Binding-site contacts:
Ligand atom O1 contacts residue THR84 of chain 1.B at 2.9 Å.
Ligand atom C3 contacts residue LEU125 of chain 1.B at 3.8 Å (hydrophobic).
Ligand atom C17 contacts residue ARG79 of chain 1.B at 3.9 Å.
Ligand atom O1 contacts residue TYR268 of chain 1.B at 3.5 Å (h-bond).
Ligand atom C19 contacts residue VAL136 of chain 1.B at 3.8 Å (hydrophobic).
Ligand atom O3 contacts residue THR83 of chain 1.B at 3.4 Å.
Ligand atom C2 contacts residue ILE159 of chain 1.B at 3.5 Å (hydrophobic).
Ligand atom O4 contacts residue VAL143 of chain 1.B at 3.9 Å.
Ligand atom O2 contacts residue HIS244 of chain 1.B at 2.5 Å (h-bond).
Ligand atom C6 contacts residue CYS80 of chain 1.B at 3.7 Å (hydrophobic).
Ligand atom C26 contacts residue VAL76 of chain 1.B at 3.8 Å (hydrophobic).
Ligand atom C12 contacts residue THR84 of chain 1.B at 3.9 Å.
Ligand atom C16 contacts residue CYS80 of chain 1.B at 3.8 Å (hydrophobic).
Ligand atom O2 contacts residue HIS118 of chain 1.B at 3.2 Å (h-bond).
Ligand atom C12 contacts residue HIS118 of chain 1.B at 3.3 Å.
Ligand atom C20 contacts residue CYS80 of chain 1.B at 3.8 Å (hydrophobic).
Ligand atom C24 contacts residue TRP59 of chain 1.B at 3.8 Å (hydrophobic).
Ligand atom C12 contacts residue LEU264 of chain 1.B at 3.9 Å (hydrophobic).
Ligand atom C9 contacts residue THR84 of chain 1.B at 3.9 Å.
Ligand atom C11 contacts residue THR84 of chain 1.B at 3.9 Å.
Ligand atom C18 contacts residue VAL136 of chain 1.B at 3.8 Å (hydrophobic).
Ligand atom O4 contacts residue VAL76 of chain 1.B at 3.5 Å.
Ligand atom C24 contacts residue ARG79 of chain 1.B at 3.7 Å.
Ligand atom C1 contacts residue ILE159 of chain 1.B at 3.7 Å (hydrophobic).
Ligand atom C10 contacts residue PHE77 of chain 1.B at 3.8 Å (hydrophobic).
Ligand atom C16 contacts residue LEU134 of chain 1.B at 3.8 Å (hydrophobic).
Ligand atom O1 contacts residue HIS118 of chain 1.B at 2.7 Å (h-bond).
Ligand atom C12 contacts residue TYR268 of chain 1.B at 3.2 Å (hydrophobic).
Ligand atom C21 contacts residue THR84 of chain 1.B at 3.6 Å.
Ligand atom C17 contacts residue THR83 of chain 1.B at 3.5 Å.
Ligand atom C8 contacts residue CYS80 of chain 1.B at 3.5 Å (hydrophobic).
Ligand atom O1 contacts residue LEU264 of chain 1.B at 3.4 Å.
Ligand atom O contacts residue CYS80 of chain 1.B at 3.5 Å.
Ligand atom C12 contacts residue HIS244 of chain 1.B at 3.7 Å.
Ligand atom C21 contacts residue THR83 of chain 1.B at 3.9 Å.
Ligand atom C2 contacts residue LYS162 of chain 1.B at 3.6 Å.
Ligand atom O4 contacts residue LEU148 of chain 1.B at 3.9 Å.
Ligand atom C11 contacts residue LEU264 of chain 1.B at 3.6 Å (hydrophobic).
Ligand atom C26 contacts residue VAL143 of chain 1.B at 3.9 Å (hydrophobic).
Ligand atom O2 contacts residue TYR268 of chain 1.B at 2.3 Å (h-bond).

This protein binds this small molecule.
Small molecule (SMILES): CC(C)N(Cc1ccccc1OCCCCCC(=O)O)C(=O)c1ccc(-c2ccco2)cc1

Sequence of chain 1.B:
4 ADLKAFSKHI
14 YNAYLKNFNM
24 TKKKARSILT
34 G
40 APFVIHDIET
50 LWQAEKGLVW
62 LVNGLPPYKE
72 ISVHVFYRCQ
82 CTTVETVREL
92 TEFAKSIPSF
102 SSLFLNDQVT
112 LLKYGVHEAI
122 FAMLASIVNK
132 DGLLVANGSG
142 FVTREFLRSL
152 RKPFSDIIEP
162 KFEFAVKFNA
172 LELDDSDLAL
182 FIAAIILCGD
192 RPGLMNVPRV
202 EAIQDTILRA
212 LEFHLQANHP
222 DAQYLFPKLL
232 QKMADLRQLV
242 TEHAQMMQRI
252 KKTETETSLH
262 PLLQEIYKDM